This small molecule binds to this protein.
Small molecule (SMILES): c1ccc(-c2ccccc2)cc1

Sequence of chain 1.C:
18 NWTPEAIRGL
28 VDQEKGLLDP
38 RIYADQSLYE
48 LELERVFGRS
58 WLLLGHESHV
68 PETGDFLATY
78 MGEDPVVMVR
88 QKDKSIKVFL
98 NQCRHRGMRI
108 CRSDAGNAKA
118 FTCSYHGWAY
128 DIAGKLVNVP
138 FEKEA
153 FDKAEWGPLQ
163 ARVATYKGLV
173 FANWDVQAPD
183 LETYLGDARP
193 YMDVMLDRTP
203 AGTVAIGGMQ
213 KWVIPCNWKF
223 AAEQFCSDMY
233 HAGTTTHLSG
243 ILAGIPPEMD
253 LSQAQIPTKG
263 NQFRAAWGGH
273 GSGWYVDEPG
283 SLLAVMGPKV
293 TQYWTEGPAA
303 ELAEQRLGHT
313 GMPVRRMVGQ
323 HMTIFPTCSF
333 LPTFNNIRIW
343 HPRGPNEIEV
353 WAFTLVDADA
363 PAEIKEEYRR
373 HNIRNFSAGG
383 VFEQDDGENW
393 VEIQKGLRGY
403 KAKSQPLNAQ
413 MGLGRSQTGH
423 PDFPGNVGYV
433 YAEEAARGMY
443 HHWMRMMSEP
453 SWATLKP

Binding-site contacts:
Ligand atom C4 contacts residue HIS233 of chain 1.C at 3.9 Å.
Ligand atom C14 contacts residue PHE336 of chain 1.C at 4.0 Å (hydrophobic).
Ligand atom C2 contacts residue ALA234 of chain 1.C at 4.3 Å (hydrophobic).
Ligand atom C2 contacts residue HIS233 of chain 1.C at 4.0 Å.
Ligand atom C4 contacts residue PHE227 of chain 1.C at 3.6 Å (hydrophobic).
Ligand atom C1 contacts residue MET231 of chain 1.C at 4.3 Å (hydrophobic).
Ligand atom C16 contacts residue LEU333 of chain 1.C at 4.3 Å (hydrophobic).
Ligand atom C6 contacts residue ASP230 of chain 1.C at 3.2 Å.
Ligand atom C2 contacts residue LEU333 of chain 1.C at 3.9 Å (hydrophobic).
Ligand atom C5 contacts residue PHE227 of chain 1.C at 3.8 Å (hydrophobic).
Ligand atom C5 contacts residue HIS233 of chain 1.C at 3.6 Å.
Ligand atom C4 contacts residue GLN226 of chain 1.C at 3.6 Å.
Ligand atom C3 contacts residue HIS233 of chain 1.C at 4.0 Å.
Ligand atom C17 contacts residue PHE336 of chain 1.C at 4.3 Å (hydrophobic).
Ligand atom C17 contacts residue PHE384 of chain 1.C at 4.2 Å (hydrophobic).
Ligand atom C4 contacts residue LEU333 of chain 1.C at 3.9 Å (hydrophobic).
Ligand atom C13 contacts residue PHE384 of chain 1.C at 4.3 Å (hydrophobic).
Ligand atom C13 contacts residue PHE336 of chain 1.C at 3.7 Å (hydrophobic).
Ligand atom C6 contacts residue GLN226 of chain 1.C at 3.3 Å.
Ligand atom C6 contacts residue PHE227 of chain 1.C at 4.3 Å (hydrophobic).
Ligand atom C12 contacts residue PHE384 of chain 1.C at 3.5 Å (hydrophobic).
Ligand atom C1 contacts residue HIS233 of chain 1.C at 3.7 Å.
Ligand atom C6 contacts residue HIS323 of chain 1.C at 3.5 Å.
Ligand atom C12 contacts residue PHE336 of chain 1.C at 3.9 Å (hydrophobic).
Ligand atom C1 contacts residue LEU333 of chain 1.C at 4.4 Å (hydrophobic).
Ligand atom C5 contacts residue ASP230 of chain 1.C at 4.0 Å.
Ligand atom C14 contacts residue MET231 of chain 1.C at 3.9 Å (hydrophobic).
Ligand atom C5 contacts residue GLN226 of chain 1.C at 3.2 Å.
Ligand atom C15 contacts residue MET231 of chain 1.C at 3.5 Å (hydrophobic).
Ligand atom C6 contacts residue HIS233 of chain 1.C at 3.5 Å.
Ligand atom C16 contacts residue ALA234 of chain 1.C at 3.9 Å (hydrophobic).
Ligand atom C5 contacts residue HIS323 of chain 1.C at 4.0 Å.
Ligand atom C3 contacts residue LEU333 of chain 1.C at 3.6 Å (hydrophobic).
Ligand atom C17 contacts residue ALA234 of chain 1.C at 4.0 Å (hydrophobic).
Ligand atom C1 contacts residue ASP230 of chain 1.C at 3.7 Å.
Ligand atom C15 contacts residue ALA234 of chain 1.C at 4.2 Å (hydrophobic).
Ligand atom C14 contacts residue GLY321 of chain 1.C at 3.6 Å.
Ligand atom C15 contacts residue GLY321 of chain 1.C at 3.6 Å.
Ligand atom C1 contacts residue HIS323 of chain 1.C at 3.8 Å.
Ligand atom C12 contacts residue ALA234 of chain 1.C at 4.3 Å (hydrophobic).